A protein and the small-molecule ligand that binds it are described below.
Small molecule (SMILES): Nc1nc(NC2CC2)cc(-c2cccc(Cl)c2Cl)n1

Binding-site contacts:
Ligand atom CL1 contacts residue THR166 of chain 1.B at 3.5 Å.
Ligand atom C13 contacts residue ILE368 of chain 1.B at 3.9 Å (hydrophobic).
Ligand atom C02 contacts residue GLU198 of chain 1.B at 3.5 Å.
Ligand atom C17 contacts residue ASN247 of chain 1.B at 3.2 Å.
Ligand atom C13 contacts residue VAL236 of chain 1.B at 3.1 Å (hydrophobic).
Ligand atom C08 contacts residue PHE167 of chain 1.B at 3.6 Å (hydrophobic).
Ligand atom N03 contacts residue LEU253 of chain 1.B at 3.3 Å.
Ligand atom CL1 contacts residue PHE167 of chain 1.B at 3.5 Å.
Ligand atom N03 contacts residue GLU198 of chain 1.B at 3.1 Å (salt-bridge).
Ligand atom N01 contacts residue GLU198 of chain 1.B at 3.0 Å (salt-bridge).
Ligand atom CL2 contacts residue PHE266 of chain 1.B at 3.8 Å.
Ligand atom CL1 contacts residue TYR200 of chain 1.B at 3.3 Å.
Ligand atom C16 contacts residue ILE316 of chain 1.B at 3.5 Å (hydrophobic).
Ligand atom N15 contacts residue VAL236 of chain 1.B at 3.4 Å (h-bond).
Ligand atom C17 contacts residue ILE316 of chain 1.B at 3.9 Å (hydrophobic).
Ligand atom C09 contacts residue PHE167 of chain 1.B at 3.7 Å (hydrophobic).
Ligand atom C06 contacts residue LEU240 of chain 1.B at 3.8 Å (hydrophobic).
Ligand atom C06 contacts residue LEU250 of chain 1.B at 3.6 Å (hydrophobic).
Ligand atom C14 contacts residue VAL236 of chain 1.B at 3.7 Å (hydrophobic).
Ligand atom N19 contacts residue ASN247 of chain 1.B at 3.8 Å.
Ligand atom C18 contacts residue ILE316 of chain 1.B at 3.5 Å (hydrophobic).
Ligand atom C07 contacts residue ASN165 of chain 1.B at 3.4 Å.
Ligand atom C16 contacts residue CYS239 of chain 1.B at 3.4 Å (hydrophobic).
Ligand atom N19 contacts residue LEU253 of chain 1.B at 3.5 Å.
Ligand atom C18 contacts residue LEU246 of chain 1.B at 3.7 Å (hydrophobic).
Ligand atom C06 contacts residue ASN165 of chain 1.B at 3.8 Å.
Ligand atom C14 contacts residue ILE368 of chain 1.B at 3.8 Å (hydrophobic).
Ligand atom C04 contacts residue LEU253 of chain 1.B at 3.7 Å (hydrophobic).
Ligand atom C18 contacts residue ASN247 of chain 1.B at 4.0 Å.
Ligand atom C07 contacts residue LEU250 of chain 1.B at 3.6 Å (hydrophobic).
Ligand atom N01 contacts residue MET257 of chain 1.B at 3.0 Å.
Ligand atom C14 contacts residue LEU253 of chain 1.B at 3.9 Å (hydrophobic).
Ligand atom C18 contacts residue CYS239 of chain 1.B at 3.3 Å (hydrophobic).
Ligand atom CL2 contacts residue TYR200 of chain 1.B at 3.3 Å.
Ligand atom C02 contacts residue LEU253 of chain 1.B at 3.3 Å (hydrophobic).
Ligand atom N15 contacts residue CYS239 of chain 1.B at 2.8 Å (h-bond).
Ligand atom C08 contacts residue ASN165 of chain 1.B at 3.5 Å.
Ligand atom N01 contacts residue LEU253 of chain 1.B at 3.3 Å.
Ligand atom C14 contacts residue CYS239 of chain 1.B at 3.9 Å (hydrophobic).
Ligand atom C17 contacts residue ALA314 of chain 1.B at 3.5 Å (hydrophobic).

Sequence of chain 1.B:
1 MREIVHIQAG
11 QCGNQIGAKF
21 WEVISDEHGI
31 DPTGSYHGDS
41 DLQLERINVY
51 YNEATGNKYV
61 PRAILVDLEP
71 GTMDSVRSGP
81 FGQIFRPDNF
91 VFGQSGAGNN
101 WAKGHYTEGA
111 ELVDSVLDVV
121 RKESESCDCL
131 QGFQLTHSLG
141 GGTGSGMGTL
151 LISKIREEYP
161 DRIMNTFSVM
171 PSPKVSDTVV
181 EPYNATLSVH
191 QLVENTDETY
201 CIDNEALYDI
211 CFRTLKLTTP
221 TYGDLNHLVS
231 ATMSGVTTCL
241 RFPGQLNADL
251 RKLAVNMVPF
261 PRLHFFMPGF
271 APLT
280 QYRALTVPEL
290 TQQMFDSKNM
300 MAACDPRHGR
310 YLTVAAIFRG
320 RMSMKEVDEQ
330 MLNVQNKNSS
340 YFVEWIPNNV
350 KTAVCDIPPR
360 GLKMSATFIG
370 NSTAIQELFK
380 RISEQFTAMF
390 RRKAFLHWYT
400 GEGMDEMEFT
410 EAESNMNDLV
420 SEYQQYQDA